Binding-site contacts:
Ligand atom C1 contacts residue ASN801 of chain 1.B at 1.5 Å.
Ligand atom O5 contacts residue ASN801 of chain 1.B at 2.4 Å (h-bond).
Ligand atom C5 contacts residue SER803 of chain 1.B at 4.3 Å.
Ligand atom C8 contacts residue ILE794 of chain 1.B at 4.1 Å (hydrophobic).
Ligand atom C2 contacts residue ASN801 of chain 1.B at 2.5 Å.
Ligand atom C3 contacts residue ASN801 of chain 1.B at 3.9 Å.
Ligand atom O7 contacts residue ASN801 of chain 1.B at 3.2 Å (h-bond).
Ligand atom O5 contacts residue SER803 of chain 1.B at 4.2 Å.
Ligand atom C1 contacts residue SER803 of chain 1.B at 3.6 Å.
Ligand atom C7 contacts residue ASN801 of chain 1.B at 3.2 Å.
Ligand atom C5 contacts residue ASN801 of chain 1.B at 3.8 Å.
Ligand atom N2 contacts residue ASN801 of chain 1.B at 3.0 Å (h-bond).
Ligand atom C8 contacts residue ASN801 of chain 1.B at 3.9 Å.
Ligand atom C4 contacts residue ASN801 of chain 1.B at 4.4 Å.

Sequence of chain 1.B:
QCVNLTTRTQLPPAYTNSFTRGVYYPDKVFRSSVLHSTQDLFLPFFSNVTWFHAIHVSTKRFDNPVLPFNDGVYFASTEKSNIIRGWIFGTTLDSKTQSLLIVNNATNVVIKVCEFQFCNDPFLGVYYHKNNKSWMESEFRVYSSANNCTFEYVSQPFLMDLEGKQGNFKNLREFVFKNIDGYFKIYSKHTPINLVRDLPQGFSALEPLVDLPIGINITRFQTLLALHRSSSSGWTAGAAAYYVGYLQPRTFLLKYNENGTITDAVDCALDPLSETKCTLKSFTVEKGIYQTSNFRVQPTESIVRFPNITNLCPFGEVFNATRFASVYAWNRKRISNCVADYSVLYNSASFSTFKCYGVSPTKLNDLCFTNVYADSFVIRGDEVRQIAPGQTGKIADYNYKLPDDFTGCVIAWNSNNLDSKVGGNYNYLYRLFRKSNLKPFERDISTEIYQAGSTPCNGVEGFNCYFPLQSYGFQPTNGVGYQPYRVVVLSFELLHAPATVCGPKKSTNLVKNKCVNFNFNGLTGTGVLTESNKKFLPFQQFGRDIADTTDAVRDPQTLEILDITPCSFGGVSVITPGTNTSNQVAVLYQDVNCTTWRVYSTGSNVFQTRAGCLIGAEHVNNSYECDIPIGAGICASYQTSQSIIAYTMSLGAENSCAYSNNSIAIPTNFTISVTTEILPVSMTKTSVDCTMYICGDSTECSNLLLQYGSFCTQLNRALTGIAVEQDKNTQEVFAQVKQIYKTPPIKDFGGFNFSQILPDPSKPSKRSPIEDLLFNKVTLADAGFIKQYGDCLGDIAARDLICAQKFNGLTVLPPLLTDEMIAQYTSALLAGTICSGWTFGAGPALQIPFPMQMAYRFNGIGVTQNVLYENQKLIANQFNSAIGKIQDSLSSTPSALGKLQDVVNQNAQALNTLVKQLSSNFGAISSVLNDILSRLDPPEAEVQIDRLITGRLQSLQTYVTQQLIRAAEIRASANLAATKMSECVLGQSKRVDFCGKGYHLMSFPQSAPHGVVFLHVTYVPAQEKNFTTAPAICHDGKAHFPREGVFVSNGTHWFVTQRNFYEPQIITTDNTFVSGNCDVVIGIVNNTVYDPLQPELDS

The small molecule below binds the protein below.
Small molecule (SMILES): CC(=O)N[C@H]1[C@H](O[C@H]2[C@H](O)[C@@H](NC(C)=O)CO[C@@H]2CO)O[C@H](CO)[C@@H](O)[C@@H]1O